The protein below binds the small molecule below.
Small molecule (SMILES): c1ccc2[nH]ccc2c1

Binding-site contacts:
Ligand atom N1 contacts residue ARG228 of chain 2.A at 2.6 Å (salt-bridge).
Ligand atom C5 contacts residue ASP16 of chain 2.A at 4.3 Å.
Ligand atom C7 contacts residue ASN14 of chain 2.A at 3.1 Å.
Ligand atom C2 contacts residue ARG228 of chain 2.A at 3.8 Å.
Ligand atom C5 contacts residue ASN14 of chain 2.A at 3.9 Å.
Ligand atom N1 contacts residue ASN14 of chain 2.A at 3.6 Å (h-bond).
Ligand atom C3 contacts residue ASN14 of chain 2.A at 4.1 Å.
Ligand atom C5 contacts residue THR15 of chain 2.A at 4.3 Å.
Ligand atom C9 contacts residue ASN14 of chain 2.A at 3.5 Å.
Ligand atom C7 contacts residue ARG228 of chain 2.A at 3.2 Å.
Ligand atom C6 contacts residue ASP16 of chain 2.A at 3.4 Å.
Ligand atom C6 contacts residue THR15 of chain 2.A at 3.7 Å.
Ligand atom C4 contacts residue ASN14 of chain 2.A at 4.0 Å.
Ligand atom C7 contacts residue ASP16 of chain 2.A at 4.2 Å.
Ligand atom C8 contacts residue ARG228 of chain 2.A at 3.1 Å.
Ligand atom C9 contacts residue ARG228 of chain 2.A at 4.3 Å.
Ligand atom C6 contacts residue ASN14 of chain 2.A at 3.3 Å.
Ligand atom C2 contacts residue ASN14 of chain 2.A at 4.0 Å.
Ligand atom C7 contacts residue ILE17 of chain 2.A at 4.2 Å (hydrophobic).
Ligand atom C8 contacts residue ASN14 of chain 2.A at 3.2 Å.

Sequence of chain 2.A:
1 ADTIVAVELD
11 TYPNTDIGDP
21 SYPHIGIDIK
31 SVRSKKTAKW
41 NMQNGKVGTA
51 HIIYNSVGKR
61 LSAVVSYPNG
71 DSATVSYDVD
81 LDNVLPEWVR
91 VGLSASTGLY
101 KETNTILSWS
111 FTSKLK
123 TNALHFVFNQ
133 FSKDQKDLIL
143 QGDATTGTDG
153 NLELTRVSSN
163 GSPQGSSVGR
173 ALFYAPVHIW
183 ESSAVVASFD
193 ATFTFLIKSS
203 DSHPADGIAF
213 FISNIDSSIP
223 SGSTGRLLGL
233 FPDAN